The small molecule below binds the protein below.
Small molecule (SMILES): CC(=O)N[C@@H]1[C@@H](O)[C@H](O)[C@@H](CO)O[C@H]1O

Binding-site contacts:
Ligand atom O7 contacts residue LEU46 of chain 1.B at 3.7 Å.
Ligand atom C1 contacts residue ASN53 of chain 1.B at 1.4 Å.
Ligand atom C1 contacts residue LEU46 of chain 1.B at 4.4 Å (hydrophobic).
Ligand atom O5 contacts residue ASN53 of chain 1.B at 2.3 Å (h-bond).
Ligand atom C4 contacts residue ASN53 of chain 1.B at 4.1 Å.
Ligand atom C5 contacts residue ASN53 of chain 1.B at 3.6 Å.
Ligand atom N2 contacts residue ASN53 of chain 1.B at 3.0 Å (h-bond).
Ligand atom C8 contacts residue ASN53 of chain 1.B at 4.3 Å.
Ligand atom C3 contacts residue ASN53 of chain 1.B at 3.7 Å.
Ligand atom C8 contacts residue LEU46 of chain 1.B at 3.9 Å (hydrophobic).
Ligand atom O7 contacts residue PRO48 of chain 1.B at 4.3 Å.
Ligand atom O7 contacts residue TRP92 of chain 1.B at 4.2 Å.
Ligand atom C7 contacts residue LEU46 of chain 1.B at 3.7 Å (hydrophobic).
Ligand atom N2 contacts residue LEU46 of chain 1.B at 4.2 Å.
Ligand atom C2 contacts residue ASN53 of chain 1.B at 2.4 Å.
Ligand atom C7 contacts residue ASN53 of chain 1.B at 3.9 Å.

Sequence of chain 1.B:
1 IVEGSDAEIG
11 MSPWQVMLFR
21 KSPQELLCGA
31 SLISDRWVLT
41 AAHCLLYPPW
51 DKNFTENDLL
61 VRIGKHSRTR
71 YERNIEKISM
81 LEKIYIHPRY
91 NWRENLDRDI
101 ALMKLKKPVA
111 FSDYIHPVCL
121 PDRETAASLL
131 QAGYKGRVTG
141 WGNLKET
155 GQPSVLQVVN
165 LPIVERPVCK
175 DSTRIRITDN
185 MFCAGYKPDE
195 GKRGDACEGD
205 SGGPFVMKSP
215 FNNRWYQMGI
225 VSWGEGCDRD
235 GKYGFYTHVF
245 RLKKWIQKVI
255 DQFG